A protein and the small-molecule ligand that binds it are described below.
Small molecule (SMILES): CCCCC[C@H](CC(=O)NO)C(=O)N[C@H](C(=O)N1CCC[C@H]1CO)C(C)C

Sequence of chain 1.A:
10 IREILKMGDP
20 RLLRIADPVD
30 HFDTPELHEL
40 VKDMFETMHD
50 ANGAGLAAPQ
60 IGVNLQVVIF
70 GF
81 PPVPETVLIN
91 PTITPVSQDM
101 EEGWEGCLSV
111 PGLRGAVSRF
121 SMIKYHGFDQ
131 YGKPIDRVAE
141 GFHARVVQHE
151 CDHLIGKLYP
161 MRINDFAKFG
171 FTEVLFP

Binding-site contacts:
Ligand atom C3 contacts residue GLY54 of chain 1.A at 3.5 Å.
Ligand atom O2 contacts residue GLN59 of chain 1.A at 2.8 Å (h-bond).
Ligand atom C6 contacts residue GLY106 of chain 1.A at 3.8 Å.
Ligand atom N1 contacts residue GLY54 of chain 1.A at 3.3 Å (h-bond).
Ligand atom N1 contacts residue GLU150 of chain 1.A at 2.4 Å (salt-bridge).
Ligand atom C12 contacts residue ALA53 of chain 1.A at 3.9 Å (hydrophobic).
Ligand atom O20 contacts residue GLY106 of chain 1.A at 2.8 Å (h-bond).
Ligand atom C18 contacts residue ARG114 of chain 1.A at 3.5 Å.
Ligand atom C10 contacts residue GLU105 of chain 1.A at 4.0 Å.
Ligand atom C10 contacts residue HIS149 of chain 1.A at 3.7 Å.
Ligand atom C19 contacts residue GLY106 of chain 1.A at 4.0 Å.
Ligand atom C9 contacts residue HIS149 of chain 1.A at 3.3 Å.
Ligand atom C5 contacts residue GLU150 of chain 1.A at 3.9 Å.
Ligand atom N1 contacts residue HIS149 of chain 1.A at 3.8 Å.
Ligand atom C7 contacts residue GLU150 of chain 1.A at 3.3 Å.
Ligand atom C3 contacts residue GLU150 of chain 1.A at 3.6 Å.
Ligand atom O2 contacts residue GLU150 of chain 1.A at 2.6 Å (salt-bridge).
Ligand atom C3 contacts residue FE21 of chain 1.E at 3.1 Å.
Ligand atom O4 contacts residue CYS107 of chain 1.A at 3.5 Å (h-bond).
Ligand atom O27 contacts residue TRP104 of chain 1.A at 3.3 Å (h-bond).
Ligand atom C26 contacts residue ARG114 of chain 1.A at 3.4 Å.
Ligand atom N1 contacts residue GLN59 of chain 1.A at 3.7 Å.
Ligand atom C3 contacts residue LEU108 of chain 1.A at 3.9 Å (hydrophobic).
Ligand atom N14 contacts residue GLY106 of chain 1.A at 3.4 Å (h-bond).
Ligand atom C5 contacts residue GLY54 of chain 1.A at 3.4 Å.
Ligand atom C18 contacts residue GLY106 of chain 1.A at 3.6 Å.
Ligand atom O4 contacts residue FE21 of chain 1.E at 2.6 Å.
Ligand atom O2 contacts residue FE21 of chain 1.E at 2.5 Å.
Ligand atom N1 contacts residue FE21 of chain 1.E at 3.1 Å.
Ligand atom C9 contacts residue GLY106 of chain 1.A at 3.6 Å.
Ligand atom O4 contacts residue LEU108 of chain 1.A at 2.9 Å (h-bond).
Ligand atom C18 contacts residue CYS107 of chain 1.A at 3.9 Å (hydrophobic).
Ligand atom O2 contacts residue HIS153 of chain 1.A at 3.1 Å (h-bond).
Ligand atom O20 contacts residue GLU105 of chain 1.A at 3.8 Å.
Ligand atom O4 contacts residue GLN59 of chain 1.A at 3.2 Å (h-bond).
Ligand atom C11 contacts residue PHE142 of chain 1.A at 3.8 Å (hydrophobic).
Ligand atom O13 contacts residue GLY52 of chain 1.A at 3.7 Å.
Ligand atom O2 contacts residue HIS149 of chain 1.A at 3.7 Å.
Ligand atom O27 contacts residue ARG114 of chain 1.A at 3.9 Å.
Ligand atom O13 contacts residue ALA53 of chain 1.A at 2.8 Å (h-bond).